Sequence of chain 1.A:
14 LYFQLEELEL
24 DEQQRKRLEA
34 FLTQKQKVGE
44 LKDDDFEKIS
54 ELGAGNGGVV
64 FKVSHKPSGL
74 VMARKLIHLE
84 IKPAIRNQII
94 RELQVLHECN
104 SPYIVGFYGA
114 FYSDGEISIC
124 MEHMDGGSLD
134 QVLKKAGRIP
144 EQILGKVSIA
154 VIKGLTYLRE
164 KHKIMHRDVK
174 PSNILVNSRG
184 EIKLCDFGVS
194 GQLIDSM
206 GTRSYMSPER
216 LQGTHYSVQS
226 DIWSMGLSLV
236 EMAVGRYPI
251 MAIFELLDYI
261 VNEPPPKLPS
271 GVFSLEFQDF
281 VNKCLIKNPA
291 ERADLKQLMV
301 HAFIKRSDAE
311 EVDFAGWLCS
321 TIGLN

The protein below binds the small molecule below.
Small molecule (SMILES): O=C1N=CCc2nc(-c3ccc(I)cc3)cn21

Binding-site contacts:
Ligand atom C4 contacts residue PHE190 of chain 1.A at 3.6 Å (hydrophobic).
Ligand atom N13 contacts residue LEU196 of chain 1.A at 3.7 Å.
Ligand atom C11 contacts residue LEU196 of chain 1.A at 3.9 Å (hydrophobic).
Ligand atom C2 contacts residue LEU99 of chain 1.A at 4.2 Å (hydrophobic).
Ligand atom C1 contacts residue ILE122 of chain 1.A at 3.9 Å (hydrophobic).
Ligand atom C10 contacts residue PHE190 of chain 1.A at 4.0 Å (hydrophobic).
Ligand atom C1 contacts residue ASP189 of chain 1.A at 3.2 Å.
Ligand atom N14 contacts residue ASP189 of chain 1.A at 3.6 Å (salt-bridge).
Ligand atom O16 contacts residue PHE190 of chain 1.A at 3.8 Å.
Ligand atom I17 contacts residue VAL108 of chain 1.A at 3.5 Å.
Ligand atom C12 contacts residue LEU196 of chain 1.A at 3.7 Å (hydrophobic).
Ligand atom C9 contacts residue MET200 of chain 1.A at 3.6 Å (hydrophobic).
Ligand atom C2 contacts residue PHE190 of chain 1.A at 3.3 Å (hydrophobic).
Ligand atom C8 contacts residue PHE190 of chain 1.A at 3.1 Å (hydrophobic).
Ligand atom C10 contacts residue ASP189 of chain 1.A at 3.6 Å.
Ligand atom C7 contacts residue LEU196 of chain 1.A at 4.0 Å (hydrophobic).
Ligand atom C10 contacts residue ILE122 of chain 1.A at 3.9 Å (hydrophobic).
Ligand atom C6 contacts residue PHE190 of chain 1.A at 4.2 Å (hydrophobic).
Ligand atom C2 contacts residue VAL192 of chain 1.A at 4.2 Å (hydrophobic).
Ligand atom O16 contacts residue ILE197 of chain 1.A at 3.9 Å.
Ligand atom C4 contacts residue LEU99 of chain 1.A at 3.6 Å (hydrophobic).
Ligand atom N14 contacts residue ILE122 of chain 1.A at 3.6 Å.
Ligand atom C6 contacts residue ASP189 of chain 1.A at 3.7 Å.
Ligand atom C3 contacts residue ASP189 of chain 1.A at 3.7 Å.
Ligand atom C5 contacts residue ASP189 of chain 1.A at 3.4 Å.
Ligand atom C9 contacts residue LEU196 of chain 1.A at 3.8 Å (hydrophobic).
Ligand atom N15 contacts residue LEU196 of chain 1.A at 3.7 Å.
Ligand atom C6 contacts residue LEU99 of chain 1.A at 4.1 Å (hydrophobic).
Ligand atom C4 contacts residue ASP189 of chain 1.A at 3.7 Å.
Ligand atom C5 contacts residue PHE190 of chain 1.A at 4.1 Å (hydrophobic).
Ligand atom C5 contacts residue ILE122 of chain 1.A at 4.1 Å (hydrophobic).
Ligand atom N15 contacts residue PHE190 of chain 1.A at 4.1 Å.
Ligand atom C3 contacts residue ILE122 of chain 1.A at 3.8 Å (hydrophobic).
Ligand atom C2 contacts residue ASP189 of chain 1.A at 3.6 Å.
Ligand atom C8 contacts residue ASP189 of chain 1.A at 3.9 Å.
Ligand atom I17 contacts residue PHE190 of chain 1.A at 4.0 Å.
Ligand atom O16 contacts residue GLY191 of chain 1.A at 3.8 Å.
Ligand atom C7 contacts residue LYS78 of chain 1.A at 4.2 Å.
Ligand atom C3 contacts residue MET124 of chain 1.A at 3.8 Å (hydrophobic).
Ligand atom N14 contacts residue LYS78 of chain 1.A at 3.9 Å.